Sequence of chain 1.A:
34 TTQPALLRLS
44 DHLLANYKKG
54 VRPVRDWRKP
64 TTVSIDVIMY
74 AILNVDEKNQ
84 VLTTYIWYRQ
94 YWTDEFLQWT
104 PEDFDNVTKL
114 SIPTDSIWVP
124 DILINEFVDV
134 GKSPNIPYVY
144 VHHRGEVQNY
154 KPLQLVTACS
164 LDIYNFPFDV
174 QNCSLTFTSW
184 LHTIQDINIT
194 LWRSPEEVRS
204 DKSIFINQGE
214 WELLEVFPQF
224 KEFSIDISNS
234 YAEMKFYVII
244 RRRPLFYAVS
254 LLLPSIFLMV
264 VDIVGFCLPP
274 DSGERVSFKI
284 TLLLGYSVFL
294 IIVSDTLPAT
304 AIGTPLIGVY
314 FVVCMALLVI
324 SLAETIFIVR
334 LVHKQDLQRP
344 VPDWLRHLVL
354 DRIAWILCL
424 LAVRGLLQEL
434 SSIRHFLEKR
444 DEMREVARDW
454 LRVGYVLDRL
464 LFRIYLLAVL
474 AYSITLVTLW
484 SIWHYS

The small molecule below binds the protein below.
Small molecule (SMILES): CN1[C@@H]2CCC[C@H]1CC(NC(=O)c1nn(C)c3ccccc13)C2

Sequence of chain 1.B:
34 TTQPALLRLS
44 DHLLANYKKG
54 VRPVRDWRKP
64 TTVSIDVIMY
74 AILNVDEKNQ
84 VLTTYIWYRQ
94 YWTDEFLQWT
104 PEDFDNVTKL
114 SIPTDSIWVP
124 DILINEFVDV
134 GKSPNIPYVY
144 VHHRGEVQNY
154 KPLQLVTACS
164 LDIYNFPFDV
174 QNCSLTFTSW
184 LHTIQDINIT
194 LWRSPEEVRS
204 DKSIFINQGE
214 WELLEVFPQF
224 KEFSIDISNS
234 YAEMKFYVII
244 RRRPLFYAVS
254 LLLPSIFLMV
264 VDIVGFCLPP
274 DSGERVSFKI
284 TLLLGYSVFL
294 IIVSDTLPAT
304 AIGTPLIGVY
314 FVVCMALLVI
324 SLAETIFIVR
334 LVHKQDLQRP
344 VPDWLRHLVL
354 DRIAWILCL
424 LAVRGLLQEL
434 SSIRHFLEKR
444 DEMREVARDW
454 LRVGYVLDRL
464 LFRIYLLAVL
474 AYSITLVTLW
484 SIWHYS

Binding-site contacts:
Ligand atom N02 contacts residue ASN128 of chain 1.B at 4.2 Å.
Ligand atom C04 contacts residue TYR234 of chain 1.B at 3.6 Å (hydrophobic).
Ligand atom C23 contacts residue ILE71 of chain 1.A at 4.0 Å (hydrophobic).
Ligand atom C19 contacts residue ARG92 of chain 1.A at 3.9 Å.
Ligand atom C21 contacts residue ASP69 of chain 1.A at 3.8 Å.
Ligand atom C19 contacts residue ASP69 of chain 1.A at 4.1 Å.
Ligand atom C21 contacts residue VAL70 of chain 1.A at 4.1 Å (hydrophobic).
Ligand atom C09 contacts residue TRP183 of chain 1.B at 4.1 Å (hydrophobic).
Ligand atom C19 contacts residue ILE71 of chain 1.A at 3.9 Å (hydrophobic).
Ligand atom C22 contacts residue ILE71 of chain 1.A at 4.0 Å (hydrophobic).
Ligand atom N15 contacts residue ILE228 of chain 1.B at 3.4 Å.
Ligand atom C22 contacts residue ARG92 of chain 1.A at 3.7 Å.
Ligand atom C21 contacts residue ILE71 of chain 1.A at 3.8 Å (hydrophobic).
Ligand atom C12 contacts residue TYR153 of chain 1.A at 3.9 Å (hydrophobic).
Ligand atom O13 contacts residue TYR153 of chain 1.A at 3.3 Å.
Ligand atom C21 contacts residue ARG92 of chain 1.A at 3.8 Å.
Ligand atom C17 contacts residue ILE228 of chain 1.B at 3.8 Å (hydrophobic).
Ligand atom C21 contacts residue TRP90 of chain 1.A at 3.6 Å (hydrophobic).
Ligand atom C22 contacts residue TRP90 of chain 1.A at 3.9 Å (hydrophobic).
Ligand atom C20 contacts residue ARG92 of chain 1.A at 3.8 Å.
Ligand atom C20 contacts residue ILE71 of chain 1.A at 3.7 Å (hydrophobic).
Ligand atom C20 contacts residue ARG196 of chain 1.A at 3.8 Å.
Ligand atom C19 contacts residue ARG196 of chain 1.A at 3.5 Å.
Ligand atom C20 contacts residue ASP69 of chain 1.A at 3.6 Å.
Ligand atom C01 contacts residue ASN128 of chain 1.B at 4.0 Å.
Ligand atom C05 contacts residue PHE226 of chain 1.B at 3.5 Å (hydrophobic).
Ligand atom C01 contacts residue THR181 of chain 1.B at 3.7 Å.
Ligand atom C18 contacts residue ILE71 of chain 1.A at 4.0 Å (hydrophobic).
Ligand atom C06 contacts residue ASN128 of chain 1.B at 4.0 Å.
Ligand atom C07 contacts residue ASN128 of chain 1.B at 3.5 Å.
Ligand atom C20 contacts residue VAL70 of chain 1.A at 3.9 Å (hydrophobic).
Ligand atom C01 contacts residue SER182 of chain 1.B at 3.5 Å.
Ligand atom C01 contacts residue TRP183 of chain 1.B at 4.2 Å (hydrophobic).
Ligand atom C03 contacts residue TYR234 of chain 1.B at 3.9 Å (hydrophobic).
Ligand atom N16 contacts residue ILE228 of chain 1.B at 3.9 Å.
Ligand atom C10 contacts residue TRP183 of chain 1.B at 3.6 Å (hydrophobic).
Ligand atom C23 contacts residue ARG92 of chain 1.A at 4.0 Å.
Ligand atom C18 contacts residue ARG92 of chain 1.A at 4.0 Å.
Ligand atom C08 contacts residue TRP183 of chain 1.B at 3.5 Å (hydrophobic).
Ligand atom C06 contacts residue TRP90 of chain 1.A at 3.8 Å (hydrophobic).